The protein below binds the small molecule below.
Small molecule (SMILES): CC(=O)N[C@H]1[C@H](O[C@H]2[C@H](O)[C@@H](NC(C)=O)CO[C@@H]2CO)O[C@H](CO)[C@@H](O[C@@H]2O[C@H](CO)[C@@H](O)[C@H](O)[C@@H]2O)[C@@H]1O

Sequence of chain 1.A:
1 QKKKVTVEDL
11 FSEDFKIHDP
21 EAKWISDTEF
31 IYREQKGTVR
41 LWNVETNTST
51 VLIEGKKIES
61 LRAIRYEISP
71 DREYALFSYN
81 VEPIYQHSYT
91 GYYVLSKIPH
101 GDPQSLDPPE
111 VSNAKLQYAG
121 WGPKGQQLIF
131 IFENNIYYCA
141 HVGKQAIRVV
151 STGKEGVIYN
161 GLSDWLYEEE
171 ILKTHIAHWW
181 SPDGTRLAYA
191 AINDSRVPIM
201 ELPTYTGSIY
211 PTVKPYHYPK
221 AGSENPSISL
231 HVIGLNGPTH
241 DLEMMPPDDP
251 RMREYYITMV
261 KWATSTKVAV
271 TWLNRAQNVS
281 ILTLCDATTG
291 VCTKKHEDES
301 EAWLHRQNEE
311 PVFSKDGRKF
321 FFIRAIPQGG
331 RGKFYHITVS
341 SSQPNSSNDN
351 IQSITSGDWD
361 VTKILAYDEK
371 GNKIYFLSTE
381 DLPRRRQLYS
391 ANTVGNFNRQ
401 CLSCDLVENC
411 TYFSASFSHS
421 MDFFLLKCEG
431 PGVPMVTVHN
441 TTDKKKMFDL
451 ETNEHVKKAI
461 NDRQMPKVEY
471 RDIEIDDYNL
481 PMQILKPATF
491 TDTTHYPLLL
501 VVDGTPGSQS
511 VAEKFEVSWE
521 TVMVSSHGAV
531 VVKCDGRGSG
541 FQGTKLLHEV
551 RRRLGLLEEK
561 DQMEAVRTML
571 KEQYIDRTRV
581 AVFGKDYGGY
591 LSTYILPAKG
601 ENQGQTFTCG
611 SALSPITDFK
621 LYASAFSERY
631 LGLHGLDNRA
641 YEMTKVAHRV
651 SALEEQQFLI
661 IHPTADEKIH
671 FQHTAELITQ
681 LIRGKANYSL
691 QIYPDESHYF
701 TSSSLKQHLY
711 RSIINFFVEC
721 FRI

Binding-site contacts:
Ligand atom C1 contacts residue ASN278 of chain 1.A at 1.4 Å.
Ligand atom O7 contacts residue GLU301 of chain 1.A at 2.8 Å.
Ligand atom C5 contacts residue ASN278 of chain 1.A at 2.9 Å.
Ligand atom O4 contacts residue ASN278 of chain 1.A at 4.4 Å.
Ligand atom N2 contacts residue SER300 of chain 1.A at 3.8 Å.
Ligand atom O7 contacts residue ALA302 of chain 1.A at 4.4 Å.
Ligand atom C8 contacts residue SER300 of chain 1.A at 4.2 Å.
Ligand atom O5 contacts residue ASN278 of chain 1.A at 2.4 Å (h-bond).
Ligand atom O6 contacts residue LEU633 of chain 1.A at 4.4 Å.
Ligand atom O3 contacts residue ASN278 of chain 1.A at 4.3 Å.
Ligand atom O7 contacts residue SER300 of chain 1.A at 2.2 Å (h-bond).
Ligand atom C6 contacts residue ALA276 of chain 1.A at 4.1 Å (hydrophobic).
Ligand atom N2 contacts residue ASN278 of chain 1.A at 2.9 Å (h-bond).
Ligand atom C7 contacts residue SER300 of chain 1.A at 3.2 Å.
Ligand atom C7 contacts residue ASN278 of chain 1.A at 4.0 Å.
Ligand atom C4 contacts residue ASN278 of chain 1.A at 3.5 Å.
Ligand atom C6 contacts residue LEU633 of chain 1.A at 3.8 Å (hydrophobic).
Ligand atom O5 contacts residue ALA276 of chain 1.A at 4.1 Å.
Ligand atom C6 contacts residue ASN278 of chain 1.A at 4.3 Å.
Ligand atom C8 contacts residue GLU301 of chain 1.A at 4.3 Å.
Ligand atom C7 contacts residue GLU301 of chain 1.A at 3.9 Å.
Ligand atom O7 contacts residue ASN278 of chain 1.A at 4.2 Å.
Ligand atom C3 contacts residue ASN278 of chain 1.A at 3.0 Å.
Ligand atom C2 contacts residue ASN278 of chain 1.A at 2.5 Å.
Ligand atom C5 contacts residue ALA276 of chain 1.A at 4.2 Å (hydrophobic).